The protein below binds the small molecule below.
Small molecule (SMILES): CC[C@H](C)[C@H](NC(=O)[C@H](CCCN=C(N)N)NC(=O)[C@H](CCCN=C(N)N)NC(=O)[C@H](C)NC(=O)[C@H](CC(C)C)NC(=O)[C@H](CCCN=C(N)N)NC(=O)[C@H](C)NC(=O)[C@H](Cc1cccc2ccccc12)NC(=O)[C@H](CCCCN)NC(=O)[C@H](CCC(=O)O)NC(C)=O)C(=O)N[C@@H](C)C(N)=O

Binding-site contacts:
Ligand atom CD contacts residue VAL94 of chain 1.E at 3.6 Å (hydrophobic).
Ligand atom CB contacts residue ALA50 of chain 1.E at 3.4 Å (hydrophobic).
Ligand atom NZ contacts residue ASP90 of chain 1.E at 2.9 Å (salt-bridge).
Ligand atom NH1 contacts residue GLU51 of chain 1.E at 3.9 Å.
Ligand atom NH1 contacts residue GLU53 of chain 1.E at 3.8 Å.
Ligand atom CD1 contacts residue VAL96 of chain 1.E at 3.7 Å (hydrophobic).
Ligand atom CG1 contacts residue VAL96 of chain 1.E at 3.6 Å (hydrophobic).
Ligand atom CB contacts residue VAL96 of chain 1.E at 3.7 Å (hydrophobic).
Ligand atom CA contacts residue TYR114 of chain 1.E at 3.7 Å (hydrophobic).
Ligand atom CD contacts residue ALA50 of chain 1.E at 3.5 Å (hydrophobic).
Ligand atom CD3 contacts residue TYR114 of chain 1.E at 3.5 Å (hydrophobic).
Ligand atom CE contacts residue ASP90 of chain 1.E at 3.3 Å.
Ligand atom O contacts residue ARG110 of chain 1.E at 3.5 Å.
Ligand atom CG contacts residue ALA50 of chain 1.E at 3.9 Å (hydrophobic).
Ligand atom CZ contacts residue ASP56 of chain 1.E at 3.5 Å.
Ligand atom CZ contacts residue GLU53 of chain 1.E at 3.9 Å.
Ligand atom CD2 contacts residue ALA50 of chain 1.E at 3.7 Å (hydrophobic).
Ligand atom NH2 contacts residue GLU53 of chain 1.E at 3.5 Å.
Ligand atom N contacts residue TYR114 of chain 1.E at 3.8 Å.
Ligand atom CD1 contacts residue TYR114 of chain 1.E at 3.7 Å (hydrophobic).
Ligand atom CE contacts residue VAL94 of chain 1.E at 3.7 Å (hydrophobic).
Ligand atom CG2 contacts residue ARG147 of chain 1.E at 3.7 Å.
Ligand atom NH1 contacts residue ASP56 of chain 1.E at 2.8 Å (salt-bridge).
Ligand atom CB contacts residue ARG147 of chain 1.E at 3.5 Å.
Ligand atom CE2 contacts residue VAL94 of chain 1.E at 3.7 Å (hydrophobic).
Ligand atom NH2 contacts residue ASP56 of chain 1.E at 2.6 Å (salt-bridge).
Ligand atom NH1 contacts residue VAL47 of chain 1.E at 3.6 Å.
Ligand atom CD2 contacts residue VAL96 of chain 1.E at 3.7 Å (hydrophobic).
Ligand atom C contacts residue THR149 of chain 1.E at 3.8 Å.
Ligand atom C contacts residue ARG110 of chain 1.E at 3.9 Å.
Ligand atom NZ contacts residue ALA89 of chain 1.E at 3.6 Å.
Ligand atom O contacts residue ARG110 of chain 1.E at 2.7 Å (salt-bridge).
Ligand atom N contacts residue ARG110 of chain 1.E at 3.9 Å.
Ligand atom O contacts residue THR149 of chain 1.E at 2.8 Å (h-bond).
Ligand atom CB contacts residue TYR114 of chain 1.E at 3.8 Å (hydrophobic).
Ligand atom CG contacts residue ALA50 of chain 1.E at 3.9 Å (hydrophobic).
Ligand atom O contacts residue PHE151 of chain 1.E at 3.5 Å.
Ligand atom CE3 contacts residue VAL94 of chain 1.E at 3.5 Å (hydrophobic).
Ligand atom CZ2 contacts residue VAL94 of chain 1.E at 3.5 Å (hydrophobic).
Ligand atom CD1 contacts residue THR95 of chain 1.E at 3.9 Å.

Sequence of chain 1.E:
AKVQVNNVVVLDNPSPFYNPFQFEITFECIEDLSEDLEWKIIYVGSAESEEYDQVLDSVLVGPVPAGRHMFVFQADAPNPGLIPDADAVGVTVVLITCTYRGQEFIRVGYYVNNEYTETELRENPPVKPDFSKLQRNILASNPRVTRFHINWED